Sequence of chain 1.B:
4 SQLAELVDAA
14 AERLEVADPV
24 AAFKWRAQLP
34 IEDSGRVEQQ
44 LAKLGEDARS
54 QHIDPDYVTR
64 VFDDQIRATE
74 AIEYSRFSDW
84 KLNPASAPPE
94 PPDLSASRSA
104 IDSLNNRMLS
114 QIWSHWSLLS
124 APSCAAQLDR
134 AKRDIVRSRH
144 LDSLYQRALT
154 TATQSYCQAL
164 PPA

This protein binds this small molecule.
Small molecule (SMILES): O=C(O)[C@@H]1C[C@]2(C(=O)O)C=C[C@@H](O)[C@@H](C2)O1

Binding-site contacts:
Ligand atom O2 contacts residue GLN43 of chain 1.B at 2.8 Å (h-bond).
Ligand atom C6 contacts residue GLU73 of chain 1.B at 3.7 Å.
Ligand atom C5 contacts residue GLU76 of chain 1.B at 3.3 Å.
Ligand atom C3 contacts residue VAL40 of chain 1.B at 3.7 Å (hydrophobic).
Ligand atom O4 contacts residue ARG101 of chain 1.B at 2.9 Å (salt-bridge).
Ligand atom C10 contacts residue GLN43 of chain 1.B at 3.9 Å.
Ligand atom O1 contacts residue ILE69 of chain 1.B at 3.6 Å.
Ligand atom O4 contacts residue LYS27 of chain 1.B at 2.7 Å (salt-bridge).
Ligand atom C8 contacts residue VAL23 of chain 1.B at 3.6 Å (hydrophobic).
Ligand atom C4 contacts residue ILE34 of chain 1.B at 3.4 Å (hydrophobic).
Ligand atom O5 contacts residue GLU73 of chain 1.B at 2.7 Å (salt-bridge).
Ligand atom O2 contacts residue ARG16 of chain 1.B at 2.9 Å (salt-bridge).
Ligand atom O3 contacts residue ARG39 of chain 1.B at 3.9 Å.
Ligand atom C11 contacts residue LYS27 of chain 1.B at 3.5 Å.
Ligand atom O2 contacts residue ILE69 of chain 1.B at 3.9 Å.
Ligand atom O7 contacts residue LYS27 of chain 1.B at 2.9 Å (salt-bridge).
Ligand atom C8 contacts residue GLU76 of chain 1.B at 3.3 Å.
Ligand atom C8 contacts residue LYS27 of chain 1.B at 3.6 Å.
Ligand atom O7 contacts residue GLU76 of chain 1.B at 2.6 Å (salt-bridge).
Ligand atom O1 contacts residue ARG16 of chain 1.B at 2.9 Å (salt-bridge).
Ligand atom C6 contacts residue GLU76 of chain 1.B at 3.7 Å.
Ligand atom C4 contacts residue ASP36 of chain 1.B at 3.7 Å.
Ligand atom C5 contacts residue LYS27 of chain 1.B at 3.8 Å.
Ligand atom O5 contacts residue ASP36 of chain 1.B at 2.9 Å (salt-bridge).
Ligand atom O7 contacts residue ILE34 of chain 1.B at 3.7 Å.
Ligand atom C5 contacts residue GLU73 of chain 1.B at 3.7 Å.
Ligand atom C11 contacts residue ARG101 of chain 1.B at 3.6 Å.
Ligand atom O3 contacts residue ARG101 of chain 1.B at 2.9 Å (salt-bridge).
Ligand atom C4 contacts residue GLU73 of chain 1.B at 3.8 Å.
Ligand atom O5 contacts residue GLU35 of chain 1.B at 3.4 Å.
Ligand atom O5 contacts residue VAL40 of chain 1.B at 3.8 Å.
Ligand atom O5 contacts residue ILE34 of chain 1.B at 3.4 Å (h-bond).
Ligand atom C10 contacts residue ILE69 of chain 1.B at 3.9 Å (hydrophobic).
Ligand atom C2 contacts residue GLN43 of chain 1.B at 3.7 Å.
Ligand atom C5 contacts residue ILE34 of chain 1.B at 3.6 Å (hydrophobic).
Ligand atom C4 contacts residue LYS27 of chain 1.B at 3.9 Å.
Ligand atom C3 contacts residue ARG39 of chain 1.B at 3.9 Å.
Ligand atom C2 contacts residue ARG39 of chain 1.B at 3.9 Å.
Ligand atom C10 contacts residue ARG16 of chain 1.B at 3.5 Å.
Ligand atom O1 contacts residue THR72 of chain 1.B at 3.3 Å.